The small molecule below binds the protein below.
Small molecule (SMILES): CCOc1ccccc1CN1C(=O)[C@@H](O)c2cc(Br)ccc21

Binding-site contacts:
Ligand atom C12 contacts residue HIS163 of chain 1.A at 4.1 Å.
Ligand atom C14 contacts residue HIS164 of chain 1.A at 3.5 Å.
Ligand atom C7 contacts residue CYS145 of chain 1.A at 2.5 Å (hydrophobic).
Ligand atom BR contacts residue HIS163 of chain 1.A at 3.9 Å.
Ligand atom C2 contacts residue MET49 of chain 1.A at 4.1 Å (hydrophobic).
Ligand atom C13 contacts residue HIS164 of chain 1.A at 3.4 Å.
Ligand atom O2 contacts residue GLY143 of chain 1.A at 3.0 Å (h-bond).
Ligand atom N contacts residue ASN142 of chain 1.A at 3.6 Å (h-bond).
Ligand atom C14 contacts residue MET49 of chain 1.A at 3.8 Å (hydrophobic).
Ligand atom C contacts residue SER46 of chain 1.A at 3.5 Å.
Ligand atom C7 contacts residue ASN142 of chain 1.A at 3.9 Å.
Ligand atom O1 contacts residue HIS41 of chain 1.A at 2.8 Å (h-bond).
Ligand atom O2 contacts residue CYS145 of chain 1.A at 3.0 Å (h-bond).
Ligand atom BR contacts residue PHE140 of chain 1.A at 3.1 Å.
Ligand atom C12 contacts residue SER144 of chain 1.A at 3.5 Å.
Ligand atom C contacts residue GLN189 of chain 1.A at 3.3 Å.
Ligand atom O1 contacts residue CYS145 of chain 1.A at 3.4 Å (h-bond).
Ligand atom C16 contacts residue MET49 of chain 1.A at 3.8 Å (hydrophobic).
Ligand atom C13 contacts residue HIS41 of chain 1.A at 3.8 Å.
Ligand atom BR contacts residue GLU166 of chain 1.A at 3.7 Å.
Ligand atom C8 contacts residue CYS145 of chain 1.A at 3.3 Å (hydrophobic).
Ligand atom BR contacts residue LEU141 of chain 1.A at 3.8 Å.
Ligand atom C5 contacts residue CYS145 of chain 1.A at 2.7 Å (hydrophobic).
Ligand atom C9 contacts residue ASN142 of chain 1.A at 3.8 Å.
Ligand atom C6 contacts residue CYS145 of chain 1.A at 1.9 Å (hydrophobic).
Ligand atom C11 contacts residue LEU141 of chain 1.A at 3.9 Å (hydrophobic).
Ligand atom C10 contacts residue GLU166 of chain 1.A at 3.9 Å.
Ligand atom C15 contacts residue MET49 of chain 1.A at 3.6 Å (hydrophobic).
Ligand atom C12 contacts residue LEU141 of chain 1.A at 3.6 Å (hydrophobic).
Ligand atom C12 contacts residue CYS145 of chain 1.A at 3.1 Å (hydrophobic).
Ligand atom C8 contacts residue ASN142 of chain 1.A at 3.5 Å.
Ligand atom O contacts residue MET49 of chain 1.A at 4.0 Å.
Ligand atom N contacts residue CYS145 of chain 1.A at 3.4 Å (h-bond).
Ligand atom O1 contacts residue LEU27 of chain 1.A at 4.0 Å.
Ligand atom BR contacts residue SER144 of chain 1.A at 3.9 Å.
Ligand atom C5 contacts residue HIS41 of chain 1.A at 3.4 Å.
Ligand atom C4 contacts residue ASN142 of chain 1.A at 4.0 Å.
Ligand atom C1 contacts residue GLN189 of chain 1.A at 3.1 Å.
Ligand atom C14 contacts residue MET165 of chain 1.A at 3.7 Å (hydrophobic).
Ligand atom O2 contacts residue SER144 of chain 1.A at 3.4 Å (h-bond).

Sequence of chain 1.A:
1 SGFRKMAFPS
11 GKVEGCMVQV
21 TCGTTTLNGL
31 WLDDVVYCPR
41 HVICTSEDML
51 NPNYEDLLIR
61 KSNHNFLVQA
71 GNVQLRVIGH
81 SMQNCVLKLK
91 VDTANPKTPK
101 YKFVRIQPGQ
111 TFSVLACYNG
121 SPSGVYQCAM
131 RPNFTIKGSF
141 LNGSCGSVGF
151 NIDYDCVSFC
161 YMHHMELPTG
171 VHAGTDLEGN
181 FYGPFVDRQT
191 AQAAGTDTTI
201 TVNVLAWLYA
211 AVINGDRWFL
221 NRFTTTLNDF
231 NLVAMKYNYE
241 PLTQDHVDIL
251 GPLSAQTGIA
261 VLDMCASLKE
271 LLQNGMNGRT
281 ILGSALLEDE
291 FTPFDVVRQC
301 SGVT